A protein and the small-molecule ligand that binds it are described below.
Small molecule (SMILES): CC(=O)N[C@@H]1[C@@H](O)[C@H](O)[C@@H](CO)O[C@H]1O

Sequence of chain 1.E:
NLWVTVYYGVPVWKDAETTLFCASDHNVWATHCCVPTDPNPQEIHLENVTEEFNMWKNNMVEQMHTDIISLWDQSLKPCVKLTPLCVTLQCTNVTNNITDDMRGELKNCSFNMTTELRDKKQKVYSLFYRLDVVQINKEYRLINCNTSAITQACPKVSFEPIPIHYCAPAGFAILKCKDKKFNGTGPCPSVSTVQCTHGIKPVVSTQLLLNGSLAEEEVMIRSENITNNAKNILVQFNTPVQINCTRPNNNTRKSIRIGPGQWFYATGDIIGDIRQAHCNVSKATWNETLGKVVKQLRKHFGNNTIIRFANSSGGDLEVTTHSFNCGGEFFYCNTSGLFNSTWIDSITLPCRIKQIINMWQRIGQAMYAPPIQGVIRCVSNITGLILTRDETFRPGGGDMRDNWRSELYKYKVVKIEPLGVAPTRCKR

Binding-site contacts:
Ligand atom C8 contacts residue ASN448 of chain 1.E at 3.9 Å.
Ligand atom C5 contacts residue ASN448 of chain 1.E at 3.8 Å.
Ligand atom C8 contacts residue NAG1 of chain 1.V at 3.9 Å.
Ligand atom O7 contacts residue ASN264 of chain 1.E at 4.3 Å.
Ligand atom O5 contacts residue ASN448 of chain 1.E at 2.4 Å (h-bond).
Ligand atom C8 contacts residue SER447 of chain 1.E at 4.0 Å.
Ligand atom C2 contacts residue ASN448 of chain 1.E at 2.5 Å.
Ligand atom C8 contacts residue VAL446 of chain 1.E at 3.7 Å (hydrophobic).
Ligand atom O5 contacts residue PRO293 of chain 1.E at 4.0 Å.
Ligand atom C4 contacts residue ASN448 of chain 1.E at 4.3 Å.
Ligand atom C1 contacts residue ASN448 of chain 1.E at 1.5 Å.
Ligand atom O7 contacts residue ASN448 of chain 1.E at 4.0 Å.
Ligand atom C3 contacts residue ASN448 of chain 1.E at 3.9 Å.
Ligand atom C8 contacts residue ASN264 of chain 1.E at 4.4 Å.
Ligand atom C1 contacts residue PRO293 of chain 1.E at 4.2 Å (hydrophobic).
Ligand atom N2 contacts residue ASN448 of chain 1.E at 3.0 Å (h-bond).
Ligand atom O7 contacts residue NAG1 of chain 1.V at 4.2 Å.
Ligand atom C7 contacts residue ASN448 of chain 1.E at 3.6 Å.